Sequence of chain 1.G:
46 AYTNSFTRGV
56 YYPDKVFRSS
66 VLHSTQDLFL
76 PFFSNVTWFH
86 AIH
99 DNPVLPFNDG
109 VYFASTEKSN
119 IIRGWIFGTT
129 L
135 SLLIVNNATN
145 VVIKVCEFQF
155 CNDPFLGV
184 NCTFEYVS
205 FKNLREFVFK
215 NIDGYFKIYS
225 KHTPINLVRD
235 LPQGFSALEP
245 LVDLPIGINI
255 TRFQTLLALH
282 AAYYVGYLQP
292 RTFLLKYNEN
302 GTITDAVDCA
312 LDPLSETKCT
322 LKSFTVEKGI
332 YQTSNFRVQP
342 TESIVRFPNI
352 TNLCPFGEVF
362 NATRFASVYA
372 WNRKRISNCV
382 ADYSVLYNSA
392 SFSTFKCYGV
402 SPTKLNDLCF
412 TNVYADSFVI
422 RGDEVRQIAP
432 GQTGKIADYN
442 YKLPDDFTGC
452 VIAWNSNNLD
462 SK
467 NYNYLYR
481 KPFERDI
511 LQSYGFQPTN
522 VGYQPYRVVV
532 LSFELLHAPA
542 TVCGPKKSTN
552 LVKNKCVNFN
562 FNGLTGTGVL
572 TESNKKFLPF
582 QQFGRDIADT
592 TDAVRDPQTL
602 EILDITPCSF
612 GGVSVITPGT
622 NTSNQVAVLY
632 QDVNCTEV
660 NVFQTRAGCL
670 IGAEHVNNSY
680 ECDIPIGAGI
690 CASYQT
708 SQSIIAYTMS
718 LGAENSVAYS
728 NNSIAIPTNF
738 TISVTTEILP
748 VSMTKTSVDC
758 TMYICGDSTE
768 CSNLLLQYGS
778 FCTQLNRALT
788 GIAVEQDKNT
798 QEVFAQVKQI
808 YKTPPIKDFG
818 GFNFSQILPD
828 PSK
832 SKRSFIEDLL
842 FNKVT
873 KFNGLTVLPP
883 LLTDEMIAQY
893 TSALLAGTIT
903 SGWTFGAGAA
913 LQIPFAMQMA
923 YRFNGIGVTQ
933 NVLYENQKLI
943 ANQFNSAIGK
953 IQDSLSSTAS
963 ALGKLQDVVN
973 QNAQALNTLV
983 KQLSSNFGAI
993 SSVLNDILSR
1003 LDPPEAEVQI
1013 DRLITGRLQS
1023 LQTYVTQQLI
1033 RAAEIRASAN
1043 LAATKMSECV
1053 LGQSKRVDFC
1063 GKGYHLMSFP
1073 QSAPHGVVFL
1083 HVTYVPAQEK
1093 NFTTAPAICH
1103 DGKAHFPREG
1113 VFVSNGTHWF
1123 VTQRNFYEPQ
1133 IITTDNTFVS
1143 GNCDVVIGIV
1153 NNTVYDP

Sequence of chain 1.D:
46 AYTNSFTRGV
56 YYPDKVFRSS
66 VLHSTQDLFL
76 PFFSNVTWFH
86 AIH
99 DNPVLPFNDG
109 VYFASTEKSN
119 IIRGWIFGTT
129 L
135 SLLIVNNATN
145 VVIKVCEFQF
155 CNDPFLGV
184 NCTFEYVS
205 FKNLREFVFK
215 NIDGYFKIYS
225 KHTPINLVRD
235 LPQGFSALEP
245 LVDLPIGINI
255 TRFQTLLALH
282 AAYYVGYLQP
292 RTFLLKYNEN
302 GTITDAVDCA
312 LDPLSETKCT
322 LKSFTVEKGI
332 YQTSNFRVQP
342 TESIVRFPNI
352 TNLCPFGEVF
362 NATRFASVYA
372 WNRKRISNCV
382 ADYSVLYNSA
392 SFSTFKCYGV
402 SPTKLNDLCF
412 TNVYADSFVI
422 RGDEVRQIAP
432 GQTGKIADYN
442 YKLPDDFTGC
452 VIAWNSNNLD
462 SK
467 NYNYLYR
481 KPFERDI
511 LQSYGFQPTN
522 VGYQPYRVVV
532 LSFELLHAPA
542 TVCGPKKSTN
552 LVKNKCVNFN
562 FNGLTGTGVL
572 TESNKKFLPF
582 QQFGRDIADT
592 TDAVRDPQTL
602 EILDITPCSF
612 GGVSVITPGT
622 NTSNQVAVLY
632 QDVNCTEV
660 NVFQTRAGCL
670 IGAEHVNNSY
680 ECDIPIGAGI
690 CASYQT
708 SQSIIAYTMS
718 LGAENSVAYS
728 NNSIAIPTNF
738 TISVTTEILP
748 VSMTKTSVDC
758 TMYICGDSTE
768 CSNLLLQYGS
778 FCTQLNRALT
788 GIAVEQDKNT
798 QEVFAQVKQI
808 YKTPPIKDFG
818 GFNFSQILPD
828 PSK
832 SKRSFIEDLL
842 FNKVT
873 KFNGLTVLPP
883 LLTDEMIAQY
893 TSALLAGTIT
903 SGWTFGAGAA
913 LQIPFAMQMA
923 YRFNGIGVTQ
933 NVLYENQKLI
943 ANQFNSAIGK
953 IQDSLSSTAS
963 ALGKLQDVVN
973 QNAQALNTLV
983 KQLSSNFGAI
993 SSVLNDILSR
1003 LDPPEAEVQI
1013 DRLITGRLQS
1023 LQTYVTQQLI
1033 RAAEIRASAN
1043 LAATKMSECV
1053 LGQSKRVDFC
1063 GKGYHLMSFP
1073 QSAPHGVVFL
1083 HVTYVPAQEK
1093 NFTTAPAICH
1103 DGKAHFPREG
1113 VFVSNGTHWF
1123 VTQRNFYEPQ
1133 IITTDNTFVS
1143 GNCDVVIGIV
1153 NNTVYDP

Binding-site contacts:
Ligand atom O7 contacts residue ASN184 of chain 1.D at 3.4 Å (h-bond).
Ligand atom C1 contacts residue ASN184 of chain 1.D at 1.5 Å.
Ligand atom O6 contacts residue TYR370 of chain 1.G at 3.2 Å (h-bond).
Ligand atom O7 contacts residue GLU151 of chain 1.D at 4.3 Å.
Ligand atom C5 contacts residue ASN184 of chain 1.D at 3.7 Å.
Ligand atom C7 contacts residue ASN184 of chain 1.D at 3.4 Å.
Ligand atom C6 contacts residue ILE487 of chain 1.G at 4.3 Å (hydrophobic).
Ligand atom C2 contacts residue ASN184 of chain 1.D at 2.5 Å.
Ligand atom O5 contacts residue ASN184 of chain 1.D at 2.4 Å (h-bond).
Ligand atom N2 contacts residue ASN184 of chain 1.D at 2.9 Å (h-bond).
Ligand atom C4 contacts residue ASN184 of chain 1.D at 4.3 Å.
Ligand atom C3 contacts residue ASN184 of chain 1.D at 3.8 Å.
Ligand atom C6 contacts residue TYR370 of chain 1.G at 3.8 Å (hydrophobic).
Ligand atom C8 contacts residue ASN184 of chain 1.D at 4.1 Å.

This small molecule binds to this protein.
Small molecule (SMILES): CC(=O)N[C@@H]1[C@@H](O)[C@H](O)[C@@H](CO)O[C@H]1O